Binding-site contacts:
Ligand atom O6A contacts residue HIS135 of chain 1.C at 3.2 Å.
Ligand atom C7 contacts residue ASP23 of chain 1.D at 3.2 Å.
Ligand atom N1A contacts residue GLU137 of chain 1.C at 2.8 Å (salt-bridge).
Ligand atom O2P contacts residue LYS50 of chain 1.C at 3.5 Å (salt-bridge).
Ligand atom C2 contacts residue ARG104 of chain 1.C at 3.6 Å.
Ligand atom C6 contacts residue ASP23 of chain 1.D at 3.5 Å.
Ligand atom C2 contacts residue ASP23 of chain 1.D at 3.6 Å.
Ligand atom O6A contacts residue ARG102 of chain 1.C at 3.3 Å (salt-bridge).
Ligand atom C5 contacts residue ARG104 of chain 1.C at 3.5 Å.
Ligand atom N7A contacts residue ARG102 of chain 1.C at 3.0 Å (salt-bridge).
Ligand atom O4S contacts residue ARG21 of chain 1.D at 3.2 Å.
Ligand atom O28 contacts residue GLY111 of chain 1.C at 3.5 Å.
Ligand atom C6 contacts residue ARG104 of chain 1.C at 3.7 Å.
Ligand atom O18 contacts residue ASP23 of chain 1.D at 3.1 Å (salt-bridge).
Ligand atom C5M contacts residue SER112 of chain 1.C at 3.6 Å.
Ligand atom O28 contacts residue ASP23 of chain 1.D at 3.7 Å.
Ligand atom C8 contacts residue ASP23 of chain 1.D at 3.3 Å.
Ligand atom O1P contacts residue LYS50 of chain 1.C at 2.9 Å (salt-bridge).
Ligand atom O4S contacts residue GLY22 of chain 1.D at 3.0 Å (h-bond).
Ligand atom C8 contacts residue SER132 of chain 1.C at 3.5 Å.
Ligand atom C6A contacts residue HIS135 of chain 1.C at 3.7 Å.
Ligand atom O28 contacts residue SER131 of chain 1.C at 3.5 Å.
Ligand atom O6A contacts residue ARG142 of chain 1.C at 3.1 Å.
Ligand atom C4 contacts residue ARG104 of chain 1.C at 3.5 Å.
Ligand atom N1 contacts residue ASP23 of chain 1.D at 2.7 Å (salt-bridge).
Ligand atom O2 contacts residue ARG20 of chain 1.D at 2.8 Å (salt-bridge).
Ligand atom C5M contacts residue ARG104 of chain 1.C at 3.6 Å.
Ligand atom C3M contacts residue ASP77 of chain 1.C at 3.4 Å.
Ligand atom C7 contacts residue GLY111 of chain 1.C at 3.3 Å.
Ligand atom C2A contacts residue GLU137 of chain 1.C at 3.2 Å.
Ligand atom O28 contacts residue SER132 of chain 1.C at 2.9 Å (h-bond).
Ligand atom C5M contacts residue ARG102 of chain 1.C at 3.4 Å.
Ligand atom O2 contacts residue ARG104 of chain 1.C at 2.8 Å (salt-bridge).
Ligand atom C5M contacts residue GLY103 of chain 1.C at 3.7 Å.
Ligand atom N2A contacts residue GLU137 of chain 1.C at 2.8 Å (salt-bridge).
Ligand atom O1P contacts residue ARG102 of chain 1.C at 3.0 Å (salt-bridge).
Ligand atom O18 contacts residue SER132 of chain 1.C at 2.7 Å (h-bond).
Ligand atom N1 contacts residue ARG104 of chain 1.C at 3.5 Å.
Ligand atom O3P contacts residue ARG104 of chain 1.C at 3.5 Å (salt-bridge).
Ligand atom C1S contacts residue ARG21 of chain 1.D at 3.3 Å.

Sequence of chain 1.C:
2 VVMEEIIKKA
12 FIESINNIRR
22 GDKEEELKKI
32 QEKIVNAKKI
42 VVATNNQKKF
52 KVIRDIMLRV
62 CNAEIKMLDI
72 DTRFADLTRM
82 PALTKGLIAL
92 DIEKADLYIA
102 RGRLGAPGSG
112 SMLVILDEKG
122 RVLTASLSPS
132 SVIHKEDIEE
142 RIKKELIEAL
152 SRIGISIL

Sequence of chain 1.D:
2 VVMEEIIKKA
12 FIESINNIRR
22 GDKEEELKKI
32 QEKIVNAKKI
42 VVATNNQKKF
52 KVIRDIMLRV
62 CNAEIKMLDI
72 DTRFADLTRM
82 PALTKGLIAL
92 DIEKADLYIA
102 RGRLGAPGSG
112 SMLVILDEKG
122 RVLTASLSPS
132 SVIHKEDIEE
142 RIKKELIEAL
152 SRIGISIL

The protein below binds the small molecule below.
Small molecule (SMILES): Cc1c(O)nc(CC(=O)O)c(C)c1O[P](=O)(O)OCC1OC(n2cnc3c(=O)[nH]c(N)nc32)[C@H](O)[C@@H]1O